This protein binds this small molecule.
Small molecule (SMILES): OC[C@H]1OC[C@H](O)[C@@H](O)[C@@H]1O

Binding-site contacts:
Ligand atom C1 contacts residue THR184 of chain 1.A at 4.1 Å.
Ligand atom C2 contacts residue ASP181 of chain 1.A at 3.6 Å.
Ligand atom O2 contacts residue ASP181 of chain 1.A at 2.6 Å (salt-bridge).
Ligand atom C1 contacts residue ASP181 of chain 1.A at 4.0 Å.
Ligand atom O2 contacts residue GLN183 of chain 1.A at 3.3 Å (h-bond).
Ligand atom C3 contacts residue GLN183 of chain 1.A at 3.3 Å.
Ligand atom C2 contacts residue GLN183 of chain 1.A at 3.9 Å.
Ligand atom O3 contacts residue GLN183 of chain 1.A at 2.4 Å (h-bond).
Ligand atom O2 contacts residue THR184 of chain 1.A at 4.0 Å.

Sequence of chain 1.A:
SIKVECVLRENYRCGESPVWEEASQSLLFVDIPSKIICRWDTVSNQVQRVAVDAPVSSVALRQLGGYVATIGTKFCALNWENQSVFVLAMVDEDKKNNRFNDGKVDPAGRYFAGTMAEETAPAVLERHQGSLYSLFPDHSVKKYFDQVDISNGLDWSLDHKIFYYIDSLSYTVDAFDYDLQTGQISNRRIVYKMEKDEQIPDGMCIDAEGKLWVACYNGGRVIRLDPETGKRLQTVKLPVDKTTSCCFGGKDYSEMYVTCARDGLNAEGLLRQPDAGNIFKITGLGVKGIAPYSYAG